This small molecule binds to this protein.
Small molecule (SMILES): O=c1ccc2cc(O)c(O)cc2o1

Binding-site contacts:
Ligand atom C3 contacts residue THR150 of chain 1.B at 3.8 Å.
Ligand atom C2 contacts residue THR150 of chain 1.B at 4.1 Å.
Ligand atom C10 contacts residue ASN31 of chain 1.B at 3.8 Å.
Ligand atom C3 contacts residue GLU35 of chain 1.B at 4.0 Å.
Ligand atom O7 contacts residue ASN31 of chain 1.B at 3.7 Å.
Ligand atom O11 contacts residue VAL105 of chain 1.B at 3.0 Å.
Ligand atom C5 contacts residue VAL56 of chain 1.B at 4.0 Å (hydrophobic).
Ligand atom C8 contacts residue ILE79 of chain 1.B at 4.1 Å (hydrophobic).
Ligand atom C4 contacts residue ALA32 of chain 1.B at 3.9 Å (hydrophobic).
Ligand atom C5 contacts residue THR150 of chain 1.B at 4.3 Å.
Ligand atom O7 contacts residue VAL105 of chain 1.B at 3.8 Å.
Ligand atom C10 contacts residue ILE63 of chain 1.B at 3.4 Å (hydrophobic).
Ligand atom O12 contacts residue VAL56 of chain 1.B at 2.9 Å (h-bond).
Ligand atom O13 contacts residue GLN57 of chain 1.B at 4.1 Å.
Ligand atom C5 contacts residue VAL28 of chain 1.B at 3.8 Å (hydrophobic).
Ligand atom C2 contacts residue ASN31 of chain 1.B at 3.8 Å.
Ligand atom C4 contacts residue VAL56 of chain 1.B at 4.3 Å (hydrophobic).
Ligand atom O11 contacts residue ILE79 of chain 1.B at 3.2 Å.
Ligand atom C9 contacts residue ASN31 of chain 1.B at 3.8 Å.
Ligand atom O13 contacts residue THR150 of chain 1.B at 3.1 Å (h-bond).
Ligand atom O11 contacts residue ASN31 of chain 1.B at 3.6 Å.
Ligand atom O13 contacts residue ALA32 of chain 1.B at 3.4 Å.
Ligand atom C3 contacts residue ALA32 of chain 1.B at 3.9 Å (hydrophobic).
Ligand atom O13 contacts residue VAL56 of chain 1.B at 3.6 Å.
Ligand atom C10 contacts residue GLU35 of chain 1.B at 3.8 Å.
Ligand atom C6 contacts residue VAL28 of chain 1.B at 3.8 Å (hydrophobic).
Ligand atom C6 contacts residue VAL152 of chain 1.B at 3.4 Å (hydrophobic).
Ligand atom C2 contacts residue ALA32 of chain 1.B at 4.3 Å (hydrophobic).
Ligand atom O12 contacts residue VAL152 of chain 1.B at 3.4 Å.
Ligand atom C3 contacts residue ASN31 of chain 1.B at 4.0 Å.
Ligand atom C8 contacts residue VAL105 of chain 1.B at 3.9 Å (hydrophobic).
Ligand atom C4 contacts residue ASP58 of chain 1.B at 3.3 Å.
Ligand atom O12 contacts residue VAL28 of chain 1.B at 3.2 Å.
Ligand atom C3 contacts residue ASP58 of chain 1.B at 3.2 Å.
Ligand atom C9 contacts residue ILE63 of chain 1.B at 3.3 Å (hydrophobic).
Ligand atom C4 contacts residue THR150 of chain 1.B at 3.9 Å.
Ligand atom O13 contacts residue ASP58 of chain 1.B at 2.5 Å (salt-bridge).
Ligand atom C5 contacts residue VAL152 of chain 1.B at 3.8 Å (hydrophobic).
Ligand atom C1 contacts residue ASN31 of chain 1.B at 3.7 Å.
Ligand atom C8 contacts residue ASN31 of chain 1.B at 3.7 Å.

Sequence of chain 1.B:
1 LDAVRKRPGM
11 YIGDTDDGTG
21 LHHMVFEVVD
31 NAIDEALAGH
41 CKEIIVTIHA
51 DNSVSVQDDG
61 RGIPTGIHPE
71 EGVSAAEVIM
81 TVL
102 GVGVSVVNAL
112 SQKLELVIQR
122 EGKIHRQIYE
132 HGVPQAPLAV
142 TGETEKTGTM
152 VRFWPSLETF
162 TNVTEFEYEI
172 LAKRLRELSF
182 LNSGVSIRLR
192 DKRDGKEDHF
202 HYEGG